Binding-site contacts:
Ligand atom C8 contacts residue ASN61 of chain 1.B at 4.3 Å.
Ligand atom C3 contacts residue ASN61 of chain 1.B at 3.8 Å.
Ligand atom C2 contacts residue ASN61 of chain 1.B at 2.5 Å.
Ligand atom C7 contacts residue ASN61 of chain 1.B at 3.1 Å.
Ligand atom C4 contacts residue ASN61 of chain 1.B at 4.2 Å.
Ligand atom O5 contacts residue TYR28 of chain 1.B at 3.7 Å.
Ligand atom O5 contacts residue ASN61 of chain 1.B at 2.4 Å (h-bond).
Ligand atom C1 contacts residue TYR28 of chain 1.B at 4.1 Å (hydrophobic).
Ligand atom N2 contacts residue ASN61 of chain 1.B at 2.9 Å (h-bond).
Ligand atom O7 contacts residue ASN61 of chain 1.B at 3.0 Å (h-bond).
Ligand atom C5 contacts residue ASN61 of chain 1.B at 3.7 Å.
Ligand atom O6 contacts residue TYR28 of chain 1.B at 4.3 Å.
Ligand atom C1 contacts residue ASN61 of chain 1.B at 1.4 Å.

Sequence of chain 1.B:
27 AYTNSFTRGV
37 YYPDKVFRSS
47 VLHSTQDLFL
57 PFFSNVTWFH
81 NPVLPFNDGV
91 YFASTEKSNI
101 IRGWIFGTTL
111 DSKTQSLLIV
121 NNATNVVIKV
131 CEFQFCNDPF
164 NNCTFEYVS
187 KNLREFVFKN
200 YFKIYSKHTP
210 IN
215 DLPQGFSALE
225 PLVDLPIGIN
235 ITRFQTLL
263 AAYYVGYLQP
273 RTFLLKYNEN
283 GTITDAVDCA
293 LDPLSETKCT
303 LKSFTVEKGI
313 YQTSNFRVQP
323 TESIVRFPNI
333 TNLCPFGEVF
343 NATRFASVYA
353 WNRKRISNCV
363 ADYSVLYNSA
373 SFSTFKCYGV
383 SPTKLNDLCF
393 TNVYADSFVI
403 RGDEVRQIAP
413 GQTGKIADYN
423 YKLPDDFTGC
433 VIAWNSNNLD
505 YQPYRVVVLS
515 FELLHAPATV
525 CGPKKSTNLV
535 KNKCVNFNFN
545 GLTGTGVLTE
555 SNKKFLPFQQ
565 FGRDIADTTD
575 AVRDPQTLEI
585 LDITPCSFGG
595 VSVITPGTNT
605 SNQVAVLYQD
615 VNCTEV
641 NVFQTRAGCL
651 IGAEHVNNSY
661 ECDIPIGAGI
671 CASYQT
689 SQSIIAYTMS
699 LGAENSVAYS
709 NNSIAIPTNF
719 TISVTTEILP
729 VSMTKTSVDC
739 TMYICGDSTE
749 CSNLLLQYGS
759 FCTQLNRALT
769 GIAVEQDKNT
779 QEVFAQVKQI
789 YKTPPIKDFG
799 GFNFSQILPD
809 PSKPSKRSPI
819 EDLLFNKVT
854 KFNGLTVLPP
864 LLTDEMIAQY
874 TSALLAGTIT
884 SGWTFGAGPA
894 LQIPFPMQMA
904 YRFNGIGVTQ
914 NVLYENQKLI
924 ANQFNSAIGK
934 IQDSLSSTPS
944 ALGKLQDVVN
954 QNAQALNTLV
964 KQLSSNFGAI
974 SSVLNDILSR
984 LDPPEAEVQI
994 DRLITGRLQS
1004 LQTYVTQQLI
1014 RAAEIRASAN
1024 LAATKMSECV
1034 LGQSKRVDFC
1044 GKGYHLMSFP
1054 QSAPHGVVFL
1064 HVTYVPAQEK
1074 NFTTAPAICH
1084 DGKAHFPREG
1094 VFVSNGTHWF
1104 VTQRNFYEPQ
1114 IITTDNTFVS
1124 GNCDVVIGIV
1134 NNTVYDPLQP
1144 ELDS

The small molecule below binds the protein below.
Small molecule (SMILES): CC(=O)N[C@@H]1[C@@H](O)[C@H](O)[C@@H](CO)O[C@H]1O